Binding-site contacts:
Ligand atom O5 contacts residue ARG162 of chain 1.A at 3.3 Å (salt-bridge).
Ligand atom C8 contacts residue TRP76 of chain 1.H at 3.3 Å (hydrophobic).
Ligand atom C8 contacts residue SER75 of chain 1.H at 4.4 Å.
Ligand atom O6 contacts residue ARG162 of chain 1.A at 3.1 Å (salt-bridge).
Ligand atom C5 contacts residue ASN167 of chain 1.A at 3.5 Å.
Ligand atom C5 contacts residue ARG162 of chain 1.A at 3.8 Å.
Ligand atom O7 contacts residue ASN167 of chain 1.A at 4.0 Å.
Ligand atom C4 contacts residue ASN167 of chain 1.A at 4.3 Å.
Ligand atom C7 contacts residue TRP76 of chain 1.H at 3.8 Å (hydrophobic).
Ligand atom N2 contacts residue ASN167 of chain 1.A at 3.0 Å (h-bond).
Ligand atom C7 contacts residue ASN167 of chain 1.A at 3.5 Å.
Ligand atom C8 contacts residue VAL144 of chain 1.A at 3.5 Å (hydrophobic).
Ligand atom C8 contacts residue ASN167 of chain 1.A at 4.4 Å.
Ligand atom O3 contacts residue HIS73 of chain 1.H at 3.3 Å.
Ligand atom O6 contacts residue ASN167 of chain 1.A at 4.5 Å.
Ligand atom C6 contacts residue HIS73 of chain 1.H at 4.1 Å.
Ligand atom C3 contacts residue ASN167 of chain 1.A at 4.0 Å.
Ligand atom O7 contacts residue TRP76 of chain 1.H at 3.6 Å.
Ligand atom C6 contacts residue ARG162 of chain 1.A at 4.0 Å.
Ligand atom O7 contacts residue ALA74 of chain 1.H at 4.4 Å.
Ligand atom C8 contacts residue ILE164 of chain 1.A at 4.5 Å (hydrophobic).
Ligand atom O5 contacts residue ASN167 of chain 1.A at 2.3 Å (h-bond).
Ligand atom C8 contacts residue ALA74 of chain 1.H at 4.4 Å (hydrophobic).
Ligand atom C1 contacts residue ASN167 of chain 1.A at 1.5 Å.
Ligand atom C2 contacts residue ASN167 of chain 1.A at 2.6 Å.
Ligand atom C1 contacts residue ARG162 of chain 1.A at 3.6 Å.
Ligand atom O6 contacts residue HIS73 of chain 1.H at 3.7 Å.

Sequence of chain 1.H:
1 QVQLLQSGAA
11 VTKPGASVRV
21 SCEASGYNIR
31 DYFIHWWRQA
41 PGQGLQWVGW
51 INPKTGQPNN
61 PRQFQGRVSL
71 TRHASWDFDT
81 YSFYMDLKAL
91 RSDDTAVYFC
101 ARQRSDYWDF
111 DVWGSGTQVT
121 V

The protein below binds the small molecule below.
Small molecule (SMILES): CC(=O)N[C@H]1[C@H](O[C@H]2[C@H](O)[C@@H](NC(C)=O)CO[C@@H]2CO)O[C@H](CO)[C@@H](O[C@@H]2O[C@H](CO)[C@@H](O)[C@H](O)[C@@H]2O)[C@@H]1O

Sequence of chain 1.A:
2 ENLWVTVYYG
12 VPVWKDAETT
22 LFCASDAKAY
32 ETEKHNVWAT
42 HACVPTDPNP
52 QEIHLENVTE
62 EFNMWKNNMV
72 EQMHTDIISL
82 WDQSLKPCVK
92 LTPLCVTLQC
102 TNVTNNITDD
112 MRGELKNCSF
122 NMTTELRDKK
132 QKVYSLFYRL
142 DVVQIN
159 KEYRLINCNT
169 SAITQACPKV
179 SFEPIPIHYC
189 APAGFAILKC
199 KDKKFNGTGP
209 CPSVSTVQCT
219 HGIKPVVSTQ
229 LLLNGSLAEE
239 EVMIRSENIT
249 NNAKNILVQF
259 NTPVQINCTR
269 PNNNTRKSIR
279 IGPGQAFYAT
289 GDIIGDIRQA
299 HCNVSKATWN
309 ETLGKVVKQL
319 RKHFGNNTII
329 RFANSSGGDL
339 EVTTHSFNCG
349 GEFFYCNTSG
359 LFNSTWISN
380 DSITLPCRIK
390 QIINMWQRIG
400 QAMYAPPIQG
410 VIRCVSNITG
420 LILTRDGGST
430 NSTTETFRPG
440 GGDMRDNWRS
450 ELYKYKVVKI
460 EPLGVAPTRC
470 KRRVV